Sequence of chain 1.F:
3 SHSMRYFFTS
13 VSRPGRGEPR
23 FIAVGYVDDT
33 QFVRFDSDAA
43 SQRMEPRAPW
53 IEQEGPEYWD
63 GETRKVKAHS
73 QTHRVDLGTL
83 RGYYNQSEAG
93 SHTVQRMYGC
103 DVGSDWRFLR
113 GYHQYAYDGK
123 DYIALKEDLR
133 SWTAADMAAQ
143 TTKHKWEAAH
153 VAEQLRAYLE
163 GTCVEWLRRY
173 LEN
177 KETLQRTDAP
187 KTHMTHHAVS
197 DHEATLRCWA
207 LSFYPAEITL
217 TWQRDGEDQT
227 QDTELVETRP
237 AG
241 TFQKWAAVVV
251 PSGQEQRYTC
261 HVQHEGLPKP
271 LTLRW

Sequence of chain 1.H:
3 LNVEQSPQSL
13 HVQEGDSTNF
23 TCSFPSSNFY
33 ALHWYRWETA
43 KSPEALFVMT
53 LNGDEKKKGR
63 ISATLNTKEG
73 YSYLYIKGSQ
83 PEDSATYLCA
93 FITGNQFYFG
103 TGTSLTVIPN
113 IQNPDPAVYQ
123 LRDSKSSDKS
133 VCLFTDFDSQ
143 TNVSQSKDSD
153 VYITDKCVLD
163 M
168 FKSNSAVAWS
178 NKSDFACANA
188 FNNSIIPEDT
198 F

Sequence of chain 1.I:
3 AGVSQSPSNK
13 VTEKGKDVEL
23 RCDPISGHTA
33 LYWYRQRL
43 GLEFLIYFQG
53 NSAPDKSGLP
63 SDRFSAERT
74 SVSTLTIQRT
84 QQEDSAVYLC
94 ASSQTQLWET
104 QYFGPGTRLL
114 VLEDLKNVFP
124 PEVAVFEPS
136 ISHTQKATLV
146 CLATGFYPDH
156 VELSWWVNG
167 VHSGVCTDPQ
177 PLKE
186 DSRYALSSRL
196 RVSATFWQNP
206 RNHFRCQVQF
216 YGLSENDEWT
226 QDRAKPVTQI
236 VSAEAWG

This protein binds this small molecule.
Small molecule (SMILES): CSCC[C@H](NC(=O)[C@@H]1CCCN1C(=O)[C@@H](NC(=O)[C@H](CC(C)C)NC(=O)[C@@H](N)CC(N)=O)C(C)C)C(=O)N[C@H](C(=O)N[C@@H](C)C(=O)N[C@H](C(=O)N[C@H](C=O)C(C)C)[C@@H](C)O)C(C)C

Binding-site contacts:
Ligand atom CA contacts residue TYR100 of chain 1.F at 3.2 Å (hydrophobic).
Ligand atom CG1 contacts residue ARG98 of chain 1.F at 2.0 Å.
Ligand atom N contacts residue TYR8 of chain 1.F at 2.8 Å (h-bond).
Ligand atom N contacts residue ASP78 of chain 1.F at 2.9 Å (salt-bridge).
Ligand atom O contacts residue THR95 of chain 1.H at 2.8 Å (h-bond).
Ligand atom ND2 contacts residue TRP168 of chain 1.F at 3.1 Å (h-bond).
Ligand atom CG2 contacts residue THR144 of chain 1.F at 3.3 Å.
Ligand atom CB contacts residue ASN30 of chain 1.H at 3.4 Å.
Ligand atom CG1 contacts residue TYR100 of chain 1.F at 3.0 Å (hydrophobic).
Ligand atom O contacts residue TYR32 of chain 1.H at 3.0 Å.
Ligand atom N contacts residue LYS67 of chain 1.F at 3.2 Å (salt-bridge).
Ligand atom C contacts residue TYR100 of chain 1.F at 3.3 Å (hydrophobic).
Ligand atom O contacts residue TYR160 of chain 1.F at 2.4 Å (h-bond).
Ligand atom CB contacts residue TYR32 of chain 1.H at 3.4 Å (hydrophobic).
Ligand atom CE contacts residue THR95 of chain 1.H at 3.4 Å.
Ligand atom CD1 contacts residue TYR8 of chain 1.F at 3.5 Å (hydrophobic).
Ligand atom N contacts residue TYR100 of chain 1.F at 2.5 Å (h-bond).
Ligand atom C contacts residue LYS67 of chain 1.F at 3.4 Å.
Ligand atom CD contacts residue LYS67 of chain 1.F at 3.3 Å.
Ligand atom O contacts residue TRP148 of chain 1.F at 3.2 Å (h-bond).
Ligand atom N contacts residue GLU64 of chain 1.F at 3.3 Å (salt-bridge).
Ligand atom N contacts residue TYR32 of chain 1.H at 3.3 Å.
Ligand atom CG2 contacts residue TYR124 of chain 1.F at 2.9 Å (hydrophobic).
Ligand atom CG1 contacts residue LEU82 of chain 1.F at 3.2 Å (hydrophobic).
Ligand atom CB contacts residue ASP78 of chain 1.F at 3.1 Å.
Ligand atom CB contacts residue TYR100 of chain 1.F at 3.2 Å (hydrophobic).
Ligand atom O contacts residue LYS67 of chain 1.F at 2.5 Å (salt-bridge).
Ligand atom OD1 contacts residue LYS67 of chain 1.F at 2.8 Å (salt-bridge).
Ligand atom N contacts residue MET6 of chain 1.F at 3.4 Å.
Ligand atom O contacts residue HIS71 of chain 1.F at 3.0 Å.
Ligand atom CD1 contacts residue GLU64 of chain 1.F at 3.1 Å.
Ligand atom CD2 contacts residue PHE10 of chain 1.F at 3.5 Å (hydrophobic).
Ligand atom O contacts residue ARG98 of chain 1.F at 2.5 Å (salt-bridge).
Ligand atom CA contacts residue LYS67 of chain 1.F at 3.4 Å.
Ligand atom CG contacts residue LYS67 of chain 1.F at 3.3 Å.
Ligand atom O contacts residue TYR85 of chain 1.F at 3.3 Å (h-bond).
Ligand atom CD2 contacts residue HIS71 of chain 1.F at 3.3 Å.
Ligand atom O contacts residue THR74 of chain 1.F at 3.1 Å.
Ligand atom CA contacts residue ASP78 of chain 1.F at 3.1 Å.
Ligand atom O contacts residue THR74 of chain 1.F at 3.2 Å.